Binding-site contacts:
Ligand atom O7 contacts residue LYS454 of chain 1.A at 3.7 Å.
Ligand atom C1 contacts residue ASN568 of chain 1.A at 1.5 Å.
Ligand atom C3 contacts residue LYS454 of chain 1.A at 4.0 Å.
Ligand atom C2 contacts residue ASN568 of chain 1.A at 2.5 Å.
Ligand atom C7 contacts residue ASP538 of chain 1.A at 3.7 Å.
Ligand atom C2 contacts residue ASP538 of chain 1.A at 3.6 Å.
Ligand atom N2 contacts residue ASP538 of chain 1.A at 2.8 Å (salt-bridge).
Ligand atom O7 contacts residue TYR512 of chain 1.A at 3.1 Å (h-bond).
Ligand atom C5 contacts residue ASN568 of chain 1.A at 3.7 Å.
Ligand atom O4 contacts residue LYS454 of chain 1.A at 3.4 Å (salt-bridge).
Ligand atom C2 contacts residue LYS454 of chain 1.A at 4.0 Å.
Ligand atom N2 contacts residue SER540 of chain 1.A at 3.7 Å.
Ligand atom O5 contacts residue LYS454 of chain 1.A at 3.8 Å.
Ligand atom C6 contacts residue GLN456 of chain 1.A at 4.0 Å.
Ligand atom C6 contacts residue VAL566 of chain 1.A at 3.7 Å (hydrophobic).
Ligand atom C8 contacts residue ASP538 of chain 1.A at 3.7 Å.
Ligand atom O6 contacts residue GLU590 of chain 1.A at 2.6 Å (salt-bridge).
Ligand atom C8 contacts residue THR516 of chain 1.A at 4.0 Å.
Ligand atom C2 contacts residue GLN456 of chain 1.A at 3.9 Å.
Ligand atom C3 contacts residue ASP538 of chain 1.A at 3.8 Å.
Ligand atom N2 contacts residue ASN568 of chain 1.A at 3.0 Å (h-bond).
Ligand atom C7 contacts residue SER540 of chain 1.A at 3.7 Å.
Ligand atom O3 contacts residue GLN456 of chain 1.A at 2.9 Å (h-bond).
Ligand atom C1 contacts residue ASP538 of chain 1.A at 3.6 Å.
Ligand atom C6 contacts residue GLU590 of chain 1.A at 3.3 Å.
Ligand atom C1 contacts residue LYS454 of chain 1.A at 4.0 Å.
Ligand atom O7 contacts residue GLN456 of chain 1.A at 3.4 Å.
Ligand atom O5 contacts residue VAL592 of chain 1.A at 3.7 Å.
Ligand atom C8 contacts residue SER540 of chain 1.A at 3.7 Å.
Ligand atom C8 contacts residue VAL536 of chain 1.A at 3.7 Å (hydrophobic).
Ligand atom C6 contacts residue VAL592 of chain 1.A at 4.0 Å (hydrophobic).
Ligand atom C4 contacts residue GLN456 of chain 1.A at 3.9 Å.
Ligand atom O5 contacts residue GLN456 of chain 1.A at 3.7 Å.
Ligand atom O7 contacts residue ASN568 of chain 1.A at 3.9 Å.
Ligand atom O5 contacts residue ASN568 of chain 1.A at 2.4 Å (h-bond).
Ligand atom C3 contacts residue ASN568 of chain 1.A at 3.8 Å.
Ligand atom C3 contacts residue GLN456 of chain 1.A at 3.7 Å.
Ligand atom O6 contacts residue VAL592 of chain 1.A at 3.7 Å.
Ligand atom C7 contacts residue ASN568 of chain 1.A at 3.7 Å.
Ligand atom O3 contacts residue LYS454 of chain 1.A at 3.3 Å (salt-bridge).

This protein binds this small molecule.
Small molecule (SMILES): CC(=O)N[C@H]1[C@H](O[C@H]2[C@H](O)[C@@H](NC(C)=O)CO[C@@H]2CO)O[C@H](CO)[C@@H](O[C@@H]2O[C@H](CO)[C@@H](O)[C@H](O)[C@@H]2O)[C@@H]1O

Sequence of chain 1.A:
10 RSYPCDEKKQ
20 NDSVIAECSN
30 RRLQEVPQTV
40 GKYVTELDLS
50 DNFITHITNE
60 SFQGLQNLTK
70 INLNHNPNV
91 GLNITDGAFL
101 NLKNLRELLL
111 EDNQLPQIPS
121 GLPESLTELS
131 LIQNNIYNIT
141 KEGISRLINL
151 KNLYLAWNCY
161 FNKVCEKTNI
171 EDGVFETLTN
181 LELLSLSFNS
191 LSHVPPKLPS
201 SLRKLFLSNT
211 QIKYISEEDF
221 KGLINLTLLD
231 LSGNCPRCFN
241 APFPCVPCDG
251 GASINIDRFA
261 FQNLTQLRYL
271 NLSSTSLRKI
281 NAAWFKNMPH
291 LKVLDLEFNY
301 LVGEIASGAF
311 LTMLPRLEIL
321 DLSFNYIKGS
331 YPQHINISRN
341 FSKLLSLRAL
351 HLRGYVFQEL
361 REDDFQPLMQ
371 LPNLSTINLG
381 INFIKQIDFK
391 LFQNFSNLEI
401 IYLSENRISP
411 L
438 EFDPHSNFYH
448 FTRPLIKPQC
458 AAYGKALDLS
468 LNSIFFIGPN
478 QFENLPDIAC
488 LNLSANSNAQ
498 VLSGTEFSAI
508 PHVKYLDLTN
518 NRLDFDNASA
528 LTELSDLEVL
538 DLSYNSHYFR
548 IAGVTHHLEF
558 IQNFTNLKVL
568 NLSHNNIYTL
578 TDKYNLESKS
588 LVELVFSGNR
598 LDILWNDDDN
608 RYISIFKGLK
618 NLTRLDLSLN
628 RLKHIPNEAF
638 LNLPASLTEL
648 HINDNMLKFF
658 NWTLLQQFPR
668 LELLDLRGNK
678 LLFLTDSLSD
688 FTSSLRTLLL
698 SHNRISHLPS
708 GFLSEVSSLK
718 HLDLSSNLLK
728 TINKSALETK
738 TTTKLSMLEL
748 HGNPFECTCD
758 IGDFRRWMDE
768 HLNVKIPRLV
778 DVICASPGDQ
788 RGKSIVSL